Binding-site contacts:
Ligand atom C8 contacts residue LEU48 of chain 2.D at 3.9 Å (hydrophobic).
Ligand atom O5 contacts residue ASN49 of chain 2.D at 2.3 Å (h-bond).
Ligand atom C8 contacts residue GLU62 of chain 2.D at 4.1 Å.
Ligand atom C7 contacts residue LEU48 of chain 2.D at 4.2 Å (hydrophobic).
Ligand atom C4 contacts residue ASN49 of chain 2.D at 4.2 Å.
Ligand atom C8 contacts residue HIS47 of chain 2.D at 3.2 Å.
Ligand atom C8 contacts residue ASN49 of chain 2.D at 4.2 Å.
Ligand atom C2 contacts residue ASN49 of chain 2.D at 2.5 Å.
Ligand atom O7 contacts residue LEU48 of chain 2.D at 3.6 Å.
Ligand atom N2 contacts residue ASN49 of chain 2.D at 3.0 Å (h-bond).
Ligand atom C7 contacts residue HIS47 of chain 2.D at 3.9 Å.
Ligand atom O7 contacts residue ASP52 of chain 2.D at 3.4 Å (salt-bridge).
Ligand atom C3 contacts residue ASN49 of chain 2.D at 3.8 Å.
Ligand atom C1 contacts residue ASN49 of chain 2.D at 1.4 Å.
Ligand atom C5 contacts residue ASN49 of chain 2.D at 3.6 Å.
Ligand atom C7 contacts residue ASP52 of chain 2.D at 4.5 Å.
Ligand atom O7 contacts residue ASN49 of chain 2.D at 3.3 Å (h-bond).
Ligand atom O7 contacts residue HIS47 of chain 2.D at 3.6 Å (h-bond).
Ligand atom C7 contacts residue ASN49 of chain 2.D at 3.4 Å.

This protein binds this small molecule.
Small molecule (SMILES): CC(=O)N[C@H]1[C@H](O[C@H]2[C@H](O)[C@@H](NC(C)=O)CO[C@@H]2CO)O[C@H](CO)[C@@H](O)[C@@H]1O

Sequence of chain 2.D:
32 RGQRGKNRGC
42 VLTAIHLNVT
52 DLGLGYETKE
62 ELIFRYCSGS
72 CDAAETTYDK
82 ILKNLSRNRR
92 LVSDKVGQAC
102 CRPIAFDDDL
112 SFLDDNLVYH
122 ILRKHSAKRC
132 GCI